Binding-site contacts:
Ligand atom N2 contacts residue UO91 of chain 1.E at 0.1 Å (h-bond).
Ligand atom C6 contacts residue UO91 of chain 1.E at 0.2 Å.
Ligand atom C16 contacts residue GLN193 of chain 1.B at 3.4 Å.
Ligand atom C14 contacts residue CYS149 of chain 1.B at 1.8 Å (hydrophobic).
Ligand atom O5 contacts residue UO91 of chain 1.E at 0.7 Å (h-bond).
Ligand atom N2 contacts residue CYS149 of chain 1.B at 3.1 Å (h-bond).
Ligand atom C15 contacts residue GLU170 of chain 1.B at 3.2 Å.
Ligand atom C9 contacts residue CYS149 of chain 1.B at 3.2 Å (hydrophobic).
Ligand atom C5 contacts residue UO91 of chain 1.E at 0.3 Å.
Ligand atom N2 contacts residue HIS168 of chain 1.B at 3.0 Å (h-bond).
Ligand atom C14 contacts residue UO91 of chain 1.E at 0.1 Å.
Ligand atom C7 contacts residue UO91 of chain 1.E at 0.5 Å.
Ligand atom C4 contacts residue UO91 of chain 1.E at 0.2 Å.
Ligand atom N1 contacts residue UO91 of chain 1.E at 0.3 Å (h-bond).
Ligand atom N3 contacts residue UO91 of chain 1.E at 0.1 Å (h-bond).
Ligand atom O1 contacts residue UO91 of chain 1.E at 0.6 Å (h-bond).
Ligand atom O2 contacts residue HIS167 of chain 1.B at 2.7 Å (h-bond).
Ligand atom O3 contacts residue UO91 of chain 1.E at 1.3 Å.
Ligand atom C3 contacts residue UO91 of chain 1.E at 0.3 Å.
Ligand atom C9 contacts residue UO91 of chain 1.E at 0.1 Å.
Ligand atom C16 contacts residue UO91 of chain 1.E at 0.6 Å.
Ligand atom O5 contacts residue GLN193 of chain 1.B at 3.1 Å (h-bond).
Ligand atom C2 contacts residue UO91 of chain 1.E at 0.4 Å.
Ligand atom O1 contacts residue MET169 of chain 1.B at 3.2 Å.
Ligand atom O2 contacts residue UO91 of chain 1.E at 0.2 Å (h-bond).
Ligand atom C12 contacts residue UO91 of chain 1.E at 0.1 Å.
Ligand atom C13 contacts residue ASN146 of chain 1.B at 3.2 Å.
Ligand atom O4 contacts residue UO91 of chain 1.E at 1.0 Å (h-bond).
Ligand atom O1 contacts residue GLU170 of chain 1.B at 2.8 Å (salt-bridge).
Ligand atom N1 contacts residue GLN193 of chain 1.B at 3.0 Å (h-bond).
Ligand atom N3 contacts residue GLU170 of chain 1.B at 3.1 Å (salt-bridge).
Ligand atom O3 contacts residue CYS149 of chain 1.B at 2.7 Å (h-bond).
Ligand atom N3 contacts residue PHE144 of chain 1.B at 3.2 Å (h-bond).
Ligand atom C8 contacts residue CYS149 of chain 1.B at 2.8 Å (hydrophobic).
Ligand atom C13 contacts residue UO91 of chain 1.E at 0.0 Å.
Ligand atom C15 contacts residue UO91 of chain 1.E at 0.7 Å.
Ligand atom C1 contacts residue UO91 of chain 1.E at 0.6 Å.
Ligand atom C8 contacts residue UO91 of chain 1.E at 0.1 Å.
Ligand atom C10 contacts residue UO91 of chain 1.E at 0.0 Å.
Ligand atom C11 contacts residue UO91 of chain 1.E at 0.1 Å.

The small molecule below binds the protein below.
Small molecule (SMILES): CC(C)C[C@H](NC(=O)OCC(C)(C)S(=O)c1ccccc1)C(=O)N[C@@H](C[C@@H]1CCNC1=O)[C@@H](O)S(=O)(=O)O

Sequence of chain 1.B:
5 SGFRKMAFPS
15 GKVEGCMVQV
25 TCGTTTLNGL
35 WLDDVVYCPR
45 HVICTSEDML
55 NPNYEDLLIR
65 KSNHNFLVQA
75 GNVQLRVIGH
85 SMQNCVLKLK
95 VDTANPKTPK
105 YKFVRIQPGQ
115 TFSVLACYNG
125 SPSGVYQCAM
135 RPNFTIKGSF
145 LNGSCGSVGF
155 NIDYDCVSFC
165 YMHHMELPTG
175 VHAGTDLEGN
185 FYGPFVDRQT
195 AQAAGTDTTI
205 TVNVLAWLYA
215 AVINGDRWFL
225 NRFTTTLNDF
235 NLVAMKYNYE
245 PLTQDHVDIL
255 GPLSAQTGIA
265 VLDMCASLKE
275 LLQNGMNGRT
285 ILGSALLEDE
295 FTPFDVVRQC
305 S